Sequence of chain 2.A:
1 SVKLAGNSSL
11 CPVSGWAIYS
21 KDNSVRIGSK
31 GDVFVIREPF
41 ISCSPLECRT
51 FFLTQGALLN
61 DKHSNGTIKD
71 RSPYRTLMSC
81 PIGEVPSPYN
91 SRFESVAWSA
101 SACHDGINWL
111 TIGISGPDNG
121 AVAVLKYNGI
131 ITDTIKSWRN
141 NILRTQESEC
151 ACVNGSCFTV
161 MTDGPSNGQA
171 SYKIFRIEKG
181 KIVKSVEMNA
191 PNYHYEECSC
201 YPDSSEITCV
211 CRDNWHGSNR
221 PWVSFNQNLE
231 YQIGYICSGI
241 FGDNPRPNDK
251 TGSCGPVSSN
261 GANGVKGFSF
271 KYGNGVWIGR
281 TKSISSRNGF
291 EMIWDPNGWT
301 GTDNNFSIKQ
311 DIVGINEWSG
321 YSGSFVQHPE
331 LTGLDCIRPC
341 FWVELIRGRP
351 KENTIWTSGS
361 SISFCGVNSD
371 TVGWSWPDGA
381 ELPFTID

Binding-site contacts:
Ligand atom C1 contacts residue ALA5 of chain 2.A at 4.3 Å (hydrophobic).
Ligand atom N2 contacts residue ASN7 of chain 2.A at 2.9 Å (h-bond).
Ligand atom C7 contacts residue ASN7 of chain 2.A at 3.6 Å.
Ligand atom C1 contacts residue ASN7 of chain 2.A at 1.4 Å.
Ligand atom C2 contacts residue ASN7 of chain 2.A at 2.3 Å.
Ligand atom C5 contacts residue ALA5 of chain 2.A at 4.3 Å (hydrophobic).
Ligand atom C4 contacts residue ASN7 of chain 2.A at 4.0 Å.
Ligand atom C5 contacts residue ASN7 of chain 2.A at 3.5 Å.
Ligand atom O5 contacts residue ALA5 of chain 2.A at 3.7 Å.
Ligand atom C3 contacts residue ASN7 of chain 2.A at 3.6 Å.
Ligand atom O5 contacts residue ASN7 of chain 2.A at 2.2 Å (h-bond).
Ligand atom O7 contacts residue ASN7 of chain 2.A at 3.8 Å.
Ligand atom C6 contacts residue ALA5 of chain 2.A at 4.2 Å (hydrophobic).

The small molecule below binds the protein below.
Small molecule (SMILES): CC(=O)N[C@@H]1[C@@H](O)[C@H](O)[C@@H](CO)O[C@H]1O